Sequence of chain 1.A:
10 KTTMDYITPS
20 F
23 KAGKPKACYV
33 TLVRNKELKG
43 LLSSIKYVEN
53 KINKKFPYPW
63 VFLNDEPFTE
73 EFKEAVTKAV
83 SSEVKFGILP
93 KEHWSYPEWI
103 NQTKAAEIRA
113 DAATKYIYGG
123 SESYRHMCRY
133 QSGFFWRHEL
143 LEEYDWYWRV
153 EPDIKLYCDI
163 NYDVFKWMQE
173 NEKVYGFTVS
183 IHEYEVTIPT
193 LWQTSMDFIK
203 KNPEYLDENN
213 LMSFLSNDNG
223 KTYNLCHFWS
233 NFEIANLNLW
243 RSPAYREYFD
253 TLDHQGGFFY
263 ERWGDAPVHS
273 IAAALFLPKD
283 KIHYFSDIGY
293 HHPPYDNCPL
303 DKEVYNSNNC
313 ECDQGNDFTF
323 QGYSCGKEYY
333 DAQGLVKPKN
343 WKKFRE

Binding-site contacts:
Ligand atom O5 contacts residue THR105 of chain 1.A at 4.4 Å.
Ligand atom N2 contacts residue GLU109 of chain 1.A at 4.1 Å.
Ligand atom O6 contacts residue GLU109 of chain 1.A at 4.1 Å.
Ligand atom O7 contacts residue ASN103 of chain 1.A at 3.7 Å.
Ligand atom O4 contacts residue GLU109 of chain 1.A at 3.8 Å.
Ligand atom C8 contacts residue THR105 of chain 1.A at 4.5 Å.
Ligand atom C5 contacts residue GLU109 of chain 1.A at 4.5 Å.
Ligand atom C4 contacts residue ASN103 of chain 1.A at 4.2 Å.
Ligand atom O5 contacts residue ASN103 of chain 1.A at 2.4 Å (h-bond).
Ligand atom C5 contacts residue THR105 of chain 1.A at 4.0 Å.
Ligand atom C1 contacts residue LYS106 of chain 1.A at 4.3 Å.
Ligand atom C2 contacts residue ASN103 of chain 1.A at 2.5 Å.
Ligand atom C7 contacts residue ASN103 of chain 1.A at 3.5 Å.
Ligand atom C6 contacts residue GLU109 of chain 1.A at 3.0 Å.
Ligand atom C5 contacts residue LYS106 of chain 1.A at 4.3 Å.
Ligand atom C3 contacts residue ASN103 of chain 1.A at 3.8 Å.
Ligand atom C6 contacts residue THR105 of chain 1.A at 3.9 Å.
Ligand atom O6 contacts residue LYS106 of chain 1.A at 4.4 Å.
Ligand atom O5 contacts residue LYS106 of chain 1.A at 3.5 Å.
Ligand atom C5 contacts residue ASN103 of chain 1.A at 3.6 Å.
Ligand atom C7 contacts residue GLU109 of chain 1.A at 4.5 Å.
Ligand atom C1 contacts residue ASN103 of chain 1.A at 1.4 Å.
Ligand atom C6 contacts residue LYS106 of chain 1.A at 4.1 Å.
Ligand atom O6 contacts residue GLU109 of chain 1.A at 2.8 Å (salt-bridge).
Ligand atom C8 contacts residue GLU109 of chain 1.A at 3.9 Å.
Ligand atom N2 contacts residue ASN103 of chain 1.A at 2.9 Å (h-bond).

This protein binds this small molecule.
Small molecule (SMILES): CC(=O)N[C@H]1[C@H](O[C@H]2[C@H](O)[C@@H](NC(C)=O)CO[C@@H]2CO)O[C@H](CO)[C@@H](O[C@@H]2O[C@H](CO[C@H]3O[C@H](CO[C@H]4O[C@H](CO)[C@@H](O)[C@H](O)[C@@H]4O)[C@@H](O)[C@H](O[C@H]4O[C@H](CO)[C@@H](O)[C@H](O)[C@@H]4O)[C@@H]3O)[C@@H](O)[C@H](O[C@H]3O[C@H](CO)[C@@H](O)[C@H](O)[C@@H]3O[C@H]3O[C@H](CO)[C@@H](O)[C@H](O)[C@@H]3O)[C@@H]2O)[C@@H]1O